Binding-site contacts:
Ligand atom OP1 contacts residue ASN134 of chain 55.C at 4.2 Å.
Ligand atom OP2 contacts residue LYS10 of chain 55.C at 2.9 Å.
Ligand atom P contacts residue LYS10 of chain 55.C at 4.0 Å.
Ligand atom C2' contacts residue ASN134 of chain 55.C at 4.3 Å.
Ligand atom C4' contacts residue GLU74 of chain 55.C at 3.9 Å.
Ligand atom OP1 contacts residue LYS10 of chain 55.C at 4.3 Å.
Ligand atom O4' contacts residue GLU74 of chain 55.C at 3.7 Å.
Ligand atom C1' contacts residue GLU74 of chain 55.C at 3.8 Å.
Ligand atom OP1 contacts residue LYS8 of chain 55.C at 2.6 Å (salt-bridge).
Ligand atom O2' contacts residue LEU135 of chain 55.C at 4.3 Å.
Ligand atom O2' contacts residue ASN134 of chain 55.C at 3.2 Å (h-bond).
Ligand atom O3' contacts residue LYS8 of chain 55.C at 3.8 Å.
Ligand atom OP1 contacts residue PRO132 of chain 55.C at 3.6 Å.
Ligand atom P contacts residue LYS8 of chain 55.C at 3.0 Å.
Ligand atom OP2 contacts residue LYS8 of chain 55.C at 2.9 Å (salt-bridge).
Ligand atom O3' contacts residue ASN134 of chain 55.C at 4.2 Å.
Ligand atom O5' contacts residue LYS8 of chain 55.C at 4.5 Å.
Ligand atom O2' contacts residue GLU74 of chain 55.C at 3.2 Å.
Ligand atom C2' contacts residue GLU74 of chain 55.C at 4.1 Å.

A small-molecule ligand and the protein it binds are described below.
Small molecule (SMILES): Nc1ccn([C@@H]2O[C@H](CO[P](=O)(O)O[C@H]3[C@@H](O)[C@H](n4ccc(N)nc4=O)O[C@@H]3CO[P](=O)(O)O[C@H]3[C@@H](O)[C@H](n4ccc(N)nc4=O)O[C@@H]3CO)[C@@H](O)[C@H]2O)c(=O)n1

Sequence of chain 55.C:
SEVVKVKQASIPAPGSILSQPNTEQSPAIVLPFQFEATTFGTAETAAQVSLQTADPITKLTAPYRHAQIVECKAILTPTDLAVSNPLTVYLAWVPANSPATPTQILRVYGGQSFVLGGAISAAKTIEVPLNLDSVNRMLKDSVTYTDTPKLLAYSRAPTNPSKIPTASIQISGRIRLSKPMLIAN